Sequence of chain 1.A:
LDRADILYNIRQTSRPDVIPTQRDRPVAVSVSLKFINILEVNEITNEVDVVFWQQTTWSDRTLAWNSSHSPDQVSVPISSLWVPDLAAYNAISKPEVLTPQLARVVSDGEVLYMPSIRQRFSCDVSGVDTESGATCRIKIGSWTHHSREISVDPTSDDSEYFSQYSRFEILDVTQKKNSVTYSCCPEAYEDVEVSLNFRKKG

Sequence of chain 1.E:
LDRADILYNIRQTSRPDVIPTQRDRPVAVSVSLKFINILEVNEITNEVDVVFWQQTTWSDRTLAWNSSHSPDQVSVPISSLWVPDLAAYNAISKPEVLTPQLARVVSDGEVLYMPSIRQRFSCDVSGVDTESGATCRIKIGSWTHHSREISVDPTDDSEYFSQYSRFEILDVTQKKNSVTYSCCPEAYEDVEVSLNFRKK

The small molecule below binds the protein below.
Small molecule (SMILES): FC(F)(F)c1ccc(OC2CCNCC2)cc1

Binding-site contacts:
Ligand atom C3 contacts residue MET133 of chain 1.A at 3.6 Å (hydrophobic).
Ligand atom C5 contacts residue MET133 of chain 1.A at 3.8 Å (hydrophobic).
Ligand atom F3 contacts residue GLN74 of chain 1.A at 3.2 Å.
Ligand atom C9 contacts residue MET133 of chain 1.A at 3.6 Å (hydrophobic).
Ligand atom C12 contacts residue TYR183 of chain 1.A at 3.8 Å (hydrophobic).
Ligand atom F1 contacts residue CYS206 of chain 1.E at 3.2 Å.
Ligand atom N1 contacts residue TRP162 of chain 1.E at 2.7 Å (h-bond).
Ligand atom C6 contacts residue TYR204 of chain 1.E at 3.7 Å (hydrophobic).
Ligand atom C1 contacts residue GLN74 of chain 1.A at 4.1 Å.
Ligand atom C10 contacts residue MET133 of chain 1.A at 3.8 Å (hydrophobic).
Ligand atom C11 contacts residue CYS206 of chain 1.E at 4.0 Å (hydrophobic).
Ligand atom C2 contacts residue CYS206 of chain 1.E at 3.8 Å (hydrophobic).
Ligand atom C8 contacts residue TRP162 of chain 1.E at 3.2 Å (hydrophobic).
Ligand atom F3 contacts residue MET133 of chain 1.A at 3.5 Å.
Ligand atom C4 contacts residue CYS206 of chain 1.E at 3.8 Å (hydrophobic).
Ligand atom C12 contacts residue TRP72 of chain 1.A at 4.1 Å (hydrophobic).
Ligand atom C3 contacts residue CYS206 of chain 1.E at 3.7 Å (hydrophobic).
Ligand atom F2 contacts residue TYR183 of chain 1.A at 3.6 Å.
Ligand atom C1 contacts residue LYS53 of chain 1.A at 4.1 Å.
Ligand atom F2 contacts residue LYS53 of chain 1.A at 3.3 Å.
Ligand atom C9 contacts residue TYR108 of chain 1.E at 3.9 Å (hydrophobic).
Ligand atom C12 contacts residue CYS206 of chain 1.E at 3.9 Å (hydrophobic).
Ligand atom C7 contacts residue TYR108 of chain 1.E at 3.4 Å (hydrophobic).
Ligand atom C7 contacts residue TYR204 of chain 1.E at 3.6 Å (hydrophobic).
Ligand atom C7 contacts residue TYR211 of chain 1.E at 3.6 Å (hydrophobic).
Ligand atom C10 contacts residue TYR108 of chain 1.E at 3.9 Å (hydrophobic).
Ligand atom N1 contacts residue TYR108 of chain 1.E at 2.8 Å (h-bond).
Ligand atom C2 contacts residue MET133 of chain 1.A at 4.0 Å (hydrophobic).
Ligand atom C11 contacts residue TYR204 of chain 1.E at 4.1 Å (hydrophobic).
Ligand atom C5 contacts residue CYS206 of chain 1.E at 4.0 Å (hydrophobic).
Ligand atom C11 contacts residue TRP72 of chain 1.A at 4.1 Å (hydrophobic).
Ligand atom N1 contacts residue SER161 of chain 1.E at 4.1 Å.
Ligand atom F3 contacts residue LYS53 of chain 1.A at 3.8 Å.
Ligand atom F1 contacts residue GLN74 of chain 1.A at 3.8 Å.
Ligand atom C11 contacts residue MET133 of chain 1.A at 4.1 Å (hydrophobic).
Ligand atom C10 contacts residue TRP72 of chain 1.A at 4.0 Å (hydrophobic).
Ligand atom C8 contacts residue TYR108 of chain 1.E at 3.3 Å (hydrophobic).
Ligand atom C9 contacts residue TRP162 of chain 1.E at 3.6 Å (hydrophobic).
Ligand atom C8 contacts residue TYR211 of chain 1.E at 3.5 Å (hydrophobic).
Ligand atom C4 contacts residue MET133 of chain 1.A at 3.5 Å (hydrophobic).